Binding-site contacts:
Ligand atom C3 contacts residue ILE180 of chain 1.B at 4.4 Å (hydrophobic).
Ligand atom C1 contacts residue ARG90 of chain 1.A at 3.9 Å.
Ligand atom C4 contacts residue ARG181 of chain 1.B at 4.1 Å.
Ligand atom O contacts residue PRO182 of chain 1.B at 3.3 Å.
Ligand atom C3 contacts residue LEU117 of chain 1.A at 3.8 Å (hydrophobic).
Ligand atom C6 contacts residue ARG177 of chain 1.B at 3.7 Å.
Ligand atom C contacts residue ASP118 of chain 1.A at 4.2 Å.
Ligand atom C4 contacts residue PRO182 of chain 1.B at 3.9 Å (hydrophobic).
Ligand atom C2 contacts residue ASP118 of chain 1.A at 4.5 Å.
Ligand atom C contacts residue ARG90 of chain 1.A at 3.2 Å.
Ligand atom C2 contacts residue LEU117 of chain 1.A at 4.1 Å (hydrophobic).
Ligand atom C contacts residue HIS115 of chain 1.A at 4.1 Å.
Ligand atom C1 contacts residue HIS115 of chain 1.A at 3.1 Å.
Ligand atom N contacts residue HIS115 of chain 1.A at 3.1 Å (h-bond).
Ligand atom O contacts residue ARG177 of chain 1.B at 3.2 Å (salt-bridge).
Ligand atom C contacts residue GLU185 of chain 1.B at 3.1 Å.
Ligand atom C3 contacts residue GLU185 of chain 1.B at 4.0 Å.
Ligand atom C5 contacts residue ARG181 of chain 1.B at 4.4 Å.
Ligand atom C3 contacts residue VAL114 of chain 1.A at 4.1 Å (hydrophobic).
Ligand atom C6 contacts residue PRO182 of chain 1.B at 4.2 Å (hydrophobic).
Ligand atom N contacts residue GLU185 of chain 1.B at 2.5 Å (salt-bridge).
Ligand atom C1 contacts residue LEU117 of chain 1.A at 4.1 Å (hydrophobic).
Ligand atom C4 contacts residue ILE180 of chain 1.B at 3.3 Å (hydrophobic).
Ligand atom C7 contacts residue ASP118 of chain 1.A at 4.1 Å.
Ligand atom C5 contacts residue ILE180 of chain 1.B at 3.6 Å (hydrophobic).
Ligand atom C4 contacts residue LEU117 of chain 1.A at 4.1 Å (hydrophobic).
Ligand atom N contacts residue ARG90 of chain 1.A at 3.5 Å (salt-bridge).
Ligand atom C1 contacts residue GLU185 of chain 1.B at 3.6 Å.
Ligand atom C2 contacts residue GLU185 of chain 1.B at 3.9 Å.
Ligand atom O contacts residue ARG181 of chain 1.B at 4.2 Å.
Ligand atom N contacts residue ASP118 of chain 1.A at 4.4 Å.
Ligand atom N contacts residue VAL114 of chain 1.A at 4.2 Å.
Ligand atom C5 contacts residue PRO182 of chain 1.B at 3.9 Å (hydrophobic).
Ligand atom C1 contacts residue ASP118 of chain 1.A at 3.7 Å.
Ligand atom O contacts residue ILE180 of chain 1.B at 3.0 Å (h-bond).
Ligand atom C5 contacts residue ARG177 of chain 1.B at 3.8 Å.
Ligand atom C2 contacts residue VAL114 of chain 1.A at 4.3 Å (hydrophobic).
Ligand atom C1 contacts residue VAL114 of chain 1.A at 3.5 Å (hydrophobic).

Sequence of chain 1.A:
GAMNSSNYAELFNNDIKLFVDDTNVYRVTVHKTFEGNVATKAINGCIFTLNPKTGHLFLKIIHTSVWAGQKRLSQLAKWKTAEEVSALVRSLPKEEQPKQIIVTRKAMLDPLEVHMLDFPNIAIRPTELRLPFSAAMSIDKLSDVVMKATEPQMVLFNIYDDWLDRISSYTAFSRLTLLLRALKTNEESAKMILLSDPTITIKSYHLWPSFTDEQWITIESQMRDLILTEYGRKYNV

This protein binds this small molecule.
Small molecule (SMILES): CNCc1ccc(O)cc1

Sequence of chain 1.B:
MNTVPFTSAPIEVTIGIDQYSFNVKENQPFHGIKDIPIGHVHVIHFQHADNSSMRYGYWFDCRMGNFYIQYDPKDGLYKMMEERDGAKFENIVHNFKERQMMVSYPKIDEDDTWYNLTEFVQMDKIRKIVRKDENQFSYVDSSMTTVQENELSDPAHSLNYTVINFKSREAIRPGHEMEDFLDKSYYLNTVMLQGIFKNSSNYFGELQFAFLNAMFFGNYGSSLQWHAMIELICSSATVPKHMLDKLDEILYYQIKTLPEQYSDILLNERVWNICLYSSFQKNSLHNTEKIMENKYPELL